Sequence of chain 1.A:
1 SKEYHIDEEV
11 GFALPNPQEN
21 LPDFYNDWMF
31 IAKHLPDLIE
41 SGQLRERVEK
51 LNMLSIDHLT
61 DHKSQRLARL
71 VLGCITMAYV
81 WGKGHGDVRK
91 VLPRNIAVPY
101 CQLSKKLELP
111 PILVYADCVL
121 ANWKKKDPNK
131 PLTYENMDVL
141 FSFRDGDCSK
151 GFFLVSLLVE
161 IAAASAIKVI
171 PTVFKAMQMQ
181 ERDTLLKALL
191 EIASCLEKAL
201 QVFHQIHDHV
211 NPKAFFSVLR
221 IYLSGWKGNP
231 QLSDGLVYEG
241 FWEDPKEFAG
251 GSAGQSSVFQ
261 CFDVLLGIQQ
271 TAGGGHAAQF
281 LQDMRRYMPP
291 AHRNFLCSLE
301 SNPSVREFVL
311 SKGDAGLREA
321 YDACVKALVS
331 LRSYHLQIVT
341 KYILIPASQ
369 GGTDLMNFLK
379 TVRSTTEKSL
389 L

This protein binds this small molecule.
Small molecule (SMILES): Nc1cc(Br)cc2[nH]ncc12

Binding-site contacts:
Ligand atom C03 contacts residue GLY251 of chain 1.A at 2.9 Å.
Ligand atom C11 contacts residue PHE152 of chain 1.A at 3.2 Å (hydrophobic).
Ligand atom N05 contacts residue SER252 of chain 1.A at 3.4 Å.
Ligand atom C04 contacts residue PHE152 of chain 1.A at 4.0 Å (hydrophobic).
Ligand atom N05 contacts residue GLY251 of chain 1.A at 2.9 Å (h-bond).
Ligand atom C02 contacts residue PHE152 of chain 1.A at 3.3 Å (hydrophobic).
Ligand atom N09 contacts residue PHE152 of chain 1.A at 3.9 Å.
Ligand atom C04 contacts residue SER252 of chain 1.A at 3.5 Å.
Ligand atom C03 contacts residue ALA253 of chain 1.A at 3.8 Å (hydrophobic).
Ligand atom C07 contacts residue ALA253 of chain 1.A at 4.0 Å (hydrophobic).
Ligand atom C03 contacts residue SER252 of chain 1.A at 3.5 Å.
Ligand atom C11 contacts residue ALA253 of chain 1.A at 3.9 Å (hydrophobic).
Ligand atom N09 contacts residue SER156 of chain 1.A at 4.3 Å.
Ligand atom C06 contacts residue PHE152 of chain 1.A at 3.7 Å (hydrophobic).
Ligand atom C11 contacts residue TYR115 of chain 1.A at 4.0 Å (hydrophobic).
Ligand atom C04 contacts residue ALA253 of chain 1.A at 3.6 Å (hydrophobic).
Ligand atom C04 contacts residue GLY251 of chain 1.A at 3.3 Å.
Ligand atom N08 contacts residue HIS335 of chain 1.A at 3.8 Å.
Ligand atom BR1 contacts residue PHE152 of chain 1.A at 3.6 Å.
Ligand atom C02 contacts residue ALA253 of chain 1.A at 3.9 Å (hydrophobic).
Ligand atom BR1 contacts residue CYS118 of chain 1.A at 4.1 Å.
Ligand atom C06 contacts residue ALA253 of chain 1.A at 3.5 Å (hydrophobic).
Ligand atom C10 contacts residue ALA253 of chain 1.A at 3.5 Å (hydrophobic).
Ligand atom C06 contacts residue SER252 of chain 1.A at 4.2 Å.
Ligand atom C10 contacts residue HEM1 of chain 1.D at 4.3 Å.
Ligand atom BR1 contacts residue TYR115 of chain 1.A at 4.1 Å.
Ligand atom C02 contacts residue GLY251 of chain 1.A at 4.0 Å.
Ligand atom C06 contacts residue HEM1 of chain 1.D at 4.2 Å.
Ligand atom N05 contacts residue ALA253 of chain 1.A at 4.2 Å.
Ligand atom N09 contacts residue HEM1 of chain 1.D at 3.0 Å (h-bond).
Ligand atom N08 contacts residue ALA253 of chain 1.A at 3.8 Å.
Ligand atom N05 contacts residue HEM1 of chain 1.D at 3.0 Å (h-bond).
Ligand atom C10 contacts residue PHE152 of chain 1.A at 3.3 Å (hydrophobic).
Ligand atom C03 contacts residue PHE152 of chain 1.A at 3.9 Å (hydrophobic).
Ligand atom C07 contacts residue HEM1 of chain 1.D at 2.8 Å.
Ligand atom N08 contacts residue HEM1 of chain 1.D at 2.1 Å.
Ligand atom BR1 contacts residue VAL119 of chain 1.A at 4.1 Å.
Ligand atom N09 contacts residue ALA253 of chain 1.A at 3.4 Å.
Ligand atom C04 contacts residue HEM1 of chain 1.D at 4.2 Å.
Ligand atom C02 contacts residue SER252 of chain 1.A at 4.1 Å.